Binding-site contacts:
Ligand atom C23 contacts residue TYR184 of chain 1.A at 3.6 Å (hydrophobic).
Ligand atom C2 contacts residue LEU231 of chain 1.A at 3.8 Å (hydrophobic).
Ligand atom N3 contacts residue ASP189 of chain 1.A at 3.1 Å (salt-bridge).
Ligand atom O contacts residue PHE230 of chain 1.A at 3.1 Å.
Ligand atom C22 contacts residue TRP232 of chain 1.A at 3.7 Å (hydrophobic).
Ligand atom N4 contacts residue LYS226 of chain 1.A at 3.7 Å.
Ligand atom O contacts residue LYS226 of chain 1.A at 3.9 Å.
Ligand atom C9 contacts residue LEU231 of chain 1.A at 3.3 Å (hydrophobic).
Ligand atom N4 contacts residue LEU231 of chain 1.A at 3.5 Å (h-bond).
Ligand atom C14 contacts residue TRP232 of chain 1.A at 3.9 Å (hydrophobic).
Ligand atom C22 contacts residue TYR186 of chain 1.A at 3.7 Å (hydrophobic).
Ligand atom O contacts residue LEU231 of chain 1.A at 3.7 Å.
Ligand atom C5 contacts residue VAL111 of chain 1.A at 4.0 Å (hydrophobic).
Ligand atom N contacts residue VAL111 of chain 1.A at 3.7 Å.
Ligand atom C1 contacts residue TRP232 of chain 1.A at 3.4 Å (hydrophobic).
Ligand atom C6 contacts residue LEU231 of chain 1.A at 3.6 Å (hydrophobic).
Ligand atom C16 contacts residue LEU237 of chain 1.A at 3.7 Å (hydrophobic).
Ligand atom C5 contacts residue TRP232 of chain 1.A at 3.4 Å (hydrophobic).
Ligand atom C23 contacts residue TYR191 of chain 1.A at 4.0 Å (hydrophobic).
Ligand atom C contacts residue TRP232 of chain 1.A at 3.6 Å (hydrophobic).
Ligand atom C20 contacts residue TYR186 of chain 1.A at 3.7 Å (hydrophobic).
Ligand atom C16 contacts residue TYR191 of chain 1.A at 3.4 Å (hydrophobic).
Ligand atom C contacts residue PHE230 of chain 1.A at 3.9 Å (hydrophobic).
Ligand atom C16 contacts residue TRP232 of chain 1.A at 3.9 Å (hydrophobic).
Ligand atom C7 contacts residue LEU231 of chain 1.A at 3.9 Å (hydrophobic).
Ligand atom N3 contacts residue VAL111 of chain 1.A at 3.5 Å.
Ligand atom C15 contacts residue LEU237 of chain 1.A at 3.8 Å (hydrophobic).
Ligand atom C21 contacts residue TYR191 of chain 1.A at 3.6 Å (hydrophobic).
Ligand atom N contacts residue ASP189 of chain 1.A at 3.6 Å.
Ligand atom C8 contacts residue TRP232 of chain 1.A at 3.4 Å (hydrophobic).
Ligand atom C15 contacts residue TRP232 of chain 1.A at 3.6 Å (hydrophobic).
Ligand atom C1 contacts residue VAL111 of chain 1.A at 3.9 Å (hydrophobic).
Ligand atom C14 contacts residue TYR191 of chain 1.A at 3.5 Å (hydrophobic).
Ligand atom C20 contacts residue TRP232 of chain 1.A at 3.9 Å (hydrophobic).
Ligand atom C10 contacts residue TRP232 of chain 1.A at 3.7 Å (hydrophobic).
Ligand atom C19 contacts residue LEU231 of chain 1.A at 3.9 Å (hydrophobic).
Ligand atom C contacts residue LEU231 of chain 1.A at 3.9 Å (hydrophobic).
Ligand atom N12 contacts residue LEU231 of chain 1.A at 3.8 Å.
Ligand atom N contacts residue LYS226 of chain 1.A at 3.6 Å (salt-bridge).
Ligand atom N3 contacts residue TRP232 of chain 1.A at 3.6 Å.

The protein below binds the small molecule below.
Small molecule (SMILES): O=C(CCc1ncccn1)Nc1cc(-c2ccc3c(c2)CCCC3)n[nH]1

Sequence of chain 1.A:
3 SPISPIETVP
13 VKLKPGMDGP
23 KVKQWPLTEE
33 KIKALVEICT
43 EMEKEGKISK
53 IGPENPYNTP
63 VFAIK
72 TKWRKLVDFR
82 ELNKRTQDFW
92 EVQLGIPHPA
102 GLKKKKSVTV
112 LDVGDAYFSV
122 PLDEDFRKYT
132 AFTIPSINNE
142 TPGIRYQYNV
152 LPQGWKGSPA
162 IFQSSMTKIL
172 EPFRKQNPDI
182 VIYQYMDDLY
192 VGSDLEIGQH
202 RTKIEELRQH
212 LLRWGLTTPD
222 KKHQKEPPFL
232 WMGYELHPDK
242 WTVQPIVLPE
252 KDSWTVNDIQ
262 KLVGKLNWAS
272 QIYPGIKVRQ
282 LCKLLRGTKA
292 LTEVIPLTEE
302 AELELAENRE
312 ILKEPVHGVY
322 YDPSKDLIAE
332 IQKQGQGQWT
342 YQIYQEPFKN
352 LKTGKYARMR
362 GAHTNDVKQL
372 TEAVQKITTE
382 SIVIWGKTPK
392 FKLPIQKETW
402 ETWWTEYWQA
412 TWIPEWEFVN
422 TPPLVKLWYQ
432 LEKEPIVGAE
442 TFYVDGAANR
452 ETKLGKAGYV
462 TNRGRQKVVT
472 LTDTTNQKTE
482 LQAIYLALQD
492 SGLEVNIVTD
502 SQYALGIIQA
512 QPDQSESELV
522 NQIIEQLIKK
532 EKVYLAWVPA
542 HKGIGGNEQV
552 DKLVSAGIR